This protein binds this small molecule.
Small molecule (SMILES): CC(=O)N[C@@H]1[C@@H](O)[C@H](O)[C@@H](CO)O[C@H]1O

Binding-site contacts:
Ligand atom C1 contacts residue ASN93 of chain 1.F at 1.4 Å.
Ligand atom C3 contacts residue ASN93 of chain 1.F at 3.8 Å.
Ligand atom N2 contacts residue ASN93 of chain 1.F at 2.9 Å (h-bond).
Ligand atom C7 contacts residue ASN93 of chain 1.F at 3.6 Å.
Ligand atom C2 contacts residue ASN93 of chain 1.F at 2.5 Å.
Ligand atom O6 contacts residue ARG91 of chain 1.F at 3.9 Å.
Ligand atom C4 contacts residue ASN93 of chain 1.F at 4.2 Å.
Ligand atom C5 contacts residue ASN93 of chain 1.F at 3.7 Å.
Ligand atom C8 contacts residue ASN93 of chain 1.F at 4.4 Å.
Ligand atom O5 contacts residue ASN93 of chain 1.F at 2.4 Å (h-bond).
Ligand atom O7 contacts residue ASN93 of chain 1.F at 3.9 Å.
Ligand atom O5 contacts residue ARG91 of chain 1.F at 4.5 Å.
Ligand atom C6 contacts residue ARG91 of chain 1.F at 4.2 Å.
Ligand atom C5 contacts residue ARG91 of chain 1.F at 4.1 Å.

Sequence of chain 1.F:
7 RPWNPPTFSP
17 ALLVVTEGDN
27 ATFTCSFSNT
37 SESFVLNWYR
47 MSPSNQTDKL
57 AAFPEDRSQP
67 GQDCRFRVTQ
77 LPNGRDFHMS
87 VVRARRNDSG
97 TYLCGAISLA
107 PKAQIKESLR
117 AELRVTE